The small molecule below binds the protein below.
Small molecule (SMILES): CC(=O)N[C@H]1CO[C@H](CO)[C@@H](OC2O[C@H](CO)[C@@H](O)[C@H](O)[C@H]2NC(C)=O)[C@@H]1O

Binding-site contacts:
Ligand atom C6 contacts residue GLN10 of chain 1.B at 4.2 Å.
Ligand atom C8 contacts residue SER48 of chain 1.A at 3.2 Å.
Ligand atom C4 contacts residue ASN41 of chain 1.A at 3.6 Å.
Ligand atom C8 contacts residue ASP45 of chain 1.A at 4.4 Å.
Ligand atom O6 contacts residue GLN10 of chain 1.B at 4.4 Å.
Ligand atom O6 contacts residue SER48 of chain 1.A at 2.9 Å (h-bond).
Ligand atom C3 contacts residue ASN41 of chain 1.A at 3.8 Å.
Ligand atom N2 contacts residue ASN41 of chain 1.A at 3.2 Å (h-bond).
Ligand atom C2 contacts residue ASN41 of chain 1.A at 2.6 Å.
Ligand atom C5 contacts residue GLU44 of chain 1.A at 4.5 Å.
Ligand atom O7 contacts residue GLN10 of chain 1.B at 3.6 Å.
Ligand atom C6 contacts residue ASN41 of chain 1.A at 4.2 Å.
Ligand atom C6 contacts residue ASP45 of chain 1.A at 3.5 Å.
Ligand atom C6 contacts residue SER48 of chain 1.A at 3.4 Å.
Ligand atom C5 contacts residue ASN41 of chain 1.A at 3.5 Å.
Ligand atom O5 contacts residue ASN41 of chain 1.A at 2.4 Å (h-bond).
Ligand atom O3 contacts residue ASN41 of chain 1.A at 4.3 Å.
Ligand atom C7 contacts residue SER48 of chain 1.A at 3.8 Å.
Ligand atom O5 contacts residue GLN10 of chain 1.B at 4.2 Å.
Ligand atom C6 contacts residue GLU44 of chain 1.A at 4.0 Å.
Ligand atom O6 contacts residue ASP45 of chain 1.A at 4.0 Å.
Ligand atom C5 contacts residue GLN10 of chain 1.B at 4.1 Å.
Ligand atom O5 contacts residue THR43 of chain 1.A at 4.5 Å.
Ligand atom O5 contacts residue GLU44 of chain 1.A at 3.7 Å.
Ligand atom C1 contacts residue ASN41 of chain 1.A at 1.5 Å.
Ligand atom N2 contacts residue SER48 of chain 1.A at 4.2 Å.

Sequence of chain 1.B:
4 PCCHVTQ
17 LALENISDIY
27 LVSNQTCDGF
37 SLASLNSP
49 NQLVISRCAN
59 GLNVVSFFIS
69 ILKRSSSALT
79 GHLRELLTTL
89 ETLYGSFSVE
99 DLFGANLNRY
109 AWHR

Sequence of chain 1.A:
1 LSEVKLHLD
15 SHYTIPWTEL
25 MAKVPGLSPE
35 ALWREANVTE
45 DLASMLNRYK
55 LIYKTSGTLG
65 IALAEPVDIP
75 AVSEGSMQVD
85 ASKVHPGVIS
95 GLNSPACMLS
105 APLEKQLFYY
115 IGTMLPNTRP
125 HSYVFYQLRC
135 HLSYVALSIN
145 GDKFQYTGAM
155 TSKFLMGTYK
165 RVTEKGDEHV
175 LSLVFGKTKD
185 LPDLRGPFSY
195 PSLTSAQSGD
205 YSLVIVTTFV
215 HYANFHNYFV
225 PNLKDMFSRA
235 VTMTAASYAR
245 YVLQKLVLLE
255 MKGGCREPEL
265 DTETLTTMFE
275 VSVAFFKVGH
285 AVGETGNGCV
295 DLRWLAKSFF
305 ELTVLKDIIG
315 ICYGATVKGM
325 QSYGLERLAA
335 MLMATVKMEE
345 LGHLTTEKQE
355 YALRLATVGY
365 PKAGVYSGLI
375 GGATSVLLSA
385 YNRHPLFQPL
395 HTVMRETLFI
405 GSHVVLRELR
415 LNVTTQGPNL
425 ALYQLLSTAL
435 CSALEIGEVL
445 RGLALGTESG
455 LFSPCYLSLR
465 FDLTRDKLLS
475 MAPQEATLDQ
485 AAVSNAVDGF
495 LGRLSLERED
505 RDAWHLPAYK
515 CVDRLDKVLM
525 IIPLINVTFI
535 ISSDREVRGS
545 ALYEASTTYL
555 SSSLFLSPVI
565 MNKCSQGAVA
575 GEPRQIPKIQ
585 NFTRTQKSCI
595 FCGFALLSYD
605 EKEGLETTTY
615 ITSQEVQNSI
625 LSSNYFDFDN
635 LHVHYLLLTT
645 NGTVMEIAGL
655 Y